Sequence of chain 1.A:
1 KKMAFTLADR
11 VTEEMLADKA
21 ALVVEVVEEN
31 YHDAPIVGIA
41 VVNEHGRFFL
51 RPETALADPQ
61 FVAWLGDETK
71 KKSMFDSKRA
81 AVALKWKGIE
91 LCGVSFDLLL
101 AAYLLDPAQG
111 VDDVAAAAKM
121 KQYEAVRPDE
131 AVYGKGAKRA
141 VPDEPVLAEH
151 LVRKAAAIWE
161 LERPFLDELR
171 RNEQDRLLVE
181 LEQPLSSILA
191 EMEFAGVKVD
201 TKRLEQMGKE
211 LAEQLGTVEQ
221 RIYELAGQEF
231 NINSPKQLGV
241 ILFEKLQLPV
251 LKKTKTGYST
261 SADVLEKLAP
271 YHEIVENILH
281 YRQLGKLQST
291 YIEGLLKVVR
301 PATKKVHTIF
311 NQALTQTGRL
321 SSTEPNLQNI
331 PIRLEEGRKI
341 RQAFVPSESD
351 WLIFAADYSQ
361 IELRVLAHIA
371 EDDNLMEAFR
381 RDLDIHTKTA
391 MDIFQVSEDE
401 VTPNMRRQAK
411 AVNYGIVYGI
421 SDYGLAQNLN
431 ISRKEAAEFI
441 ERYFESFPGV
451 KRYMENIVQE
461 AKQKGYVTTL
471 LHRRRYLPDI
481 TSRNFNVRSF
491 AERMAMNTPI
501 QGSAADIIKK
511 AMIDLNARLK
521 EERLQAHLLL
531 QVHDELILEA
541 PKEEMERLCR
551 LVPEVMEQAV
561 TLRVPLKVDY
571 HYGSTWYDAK

This protein binds this small molecule.
Small molecule (SMILES): Cc1cn([C@H]2C[C@H](O[P](=O)(O)OC[C@H]3O[C@@H](n4ccc(N)nc4=O)C[C@@H]3O[P](=O)(O)OC[C@@H]3CC[C@H](n4cnc5c(=O)nc(N)[nH]c54)O3)[C@@H](CO[P](=O)(O)O[C@H]3C[C@H](n4ccc(N)nc4=O)O[C@@H]3CO[P](=O)(O)O[C@H]3C[C@H](n4cnc5c(N)ncnc54)O[C@@H]3CO[P](=O)(O)O[C@H]3C[C@H](n4cnc5c(=O)nc(N)[nH]c54)O[C@@H]3CO[P](=O)(O)O[C@H]3C[C@H](n4cc(C)c(=O)[nH]c4=O)O[C@@H]3CO[P](=O)(O)O[C@H]3C[C@H](n4ccc(N)nc4=O)O[C@@H]3CO[P](=O)(O)O[C@H]3C[C@H](n4ccc(N)nc4=O)O[C@@H]3CO)O2)c(=O)[nH]c1=O

Binding-site contacts:
Ligand atom OP1 contacts residue PRO331 of chain 1.A at 3.3 Å.
Ligand atom C5' contacts residue THR256 of chain 1.A at 3.4 Å.
Ligand atom C2' contacts residue TYR291 of chain 1.A at 3.5 Å (hydrophobic).
Ligand atom C5' contacts residue ILE330 of chain 1.A at 3.2 Å (hydrophobic).
Ligand atom O4' contacts residue ASN329 of chain 1.A at 3.2 Å.
Ligand atom C3' contacts residue DAD1 of chain 1.M at 3.1 Å.
Ligand atom O3' contacts residue THR256 of chain 1.A at 3.4 Å.
Ligand atom P contacts residue THR256 of chain 1.A at 3.5 Å.
Ligand atom C2' contacts residue ASN329 of chain 1.A at 3.5 Å.
Ligand atom O6 contacts residue DAD1 of chain 1.M at 3.6 Å.
Ligand atom OP1 contacts residue ILE332 of chain 1.A at 2.7 Å (h-bond).
Ligand atom N7 contacts residue ARG333 of chain 1.A at 3.0 Å (salt-bridge).
Ligand atom OP1 contacts residue THR260 of chain 1.A at 2.7 Å (h-bond).
Ligand atom C2' contacts residue DAD1 of chain 1.M at 3.2 Å.
Ligand atom C1' contacts residue TYR291 of chain 1.A at 3.2 Å (hydrophobic).
Ligand atom O4' contacts residue HIS533 of chain 1.A at 3.3 Å.
Ligand atom C4' contacts residue ILE330 of chain 1.A at 3.6 Å (hydrophobic).
Ligand atom C1' contacts residue HIS533 of chain 1.A at 3.5 Å.
Ligand atom OP2 contacts residue ARG333 of chain 1.A at 2.8 Å (salt-bridge).
Ligand atom C5' contacts residue THR260 of chain 1.A at 3.6 Å.
Ligand atom N2 contacts residue ARG319 of chain 1.A at 3.4 Å (salt-bridge).
Ligand atom OP1 contacts residue THR256 of chain 1.A at 2.3 Å (h-bond).
Ligand atom O3' contacts residue ARG282 of chain 1.A at 3.2 Å (salt-bridge).
Ligand atom O2 contacts residue ASN329 of chain 1.A at 2.9 Å (h-bond).
Ligand atom C2 contacts residue ARG319 of chain 1.A at 3.6 Å.
Ligand atom C6 contacts residue DAD1 of chain 1.M at 3.6 Å.
Ligand atom OP1 contacts residue ARG282 of chain 1.A at 3.1 Å (salt-bridge).
Ligand atom O3' contacts residue PRO331 of chain 1.A at 3.6 Å.
Ligand atom C8 contacts residue ARG333 of chain 1.A at 3.3 Å.
Ligand atom OP1 contacts residue GLN283 of chain 1.A at 3.5 Å.
Ligand atom O2 contacts residue LYS286 of chain 1.A at 3.3 Å.
Ligand atom OP2 contacts residue ARG333 of chain 1.A at 3.3 Å.
Ligand atom OP1 contacts residue ARG333 of chain 1.A at 2.9 Å (salt-bridge).
Ligand atom C5' contacts residue ARG282 of chain 1.A at 3.1 Å.
Ligand atom N2 contacts residue GLN501 of chain 1.A at 3.5 Å (h-bond).
Ligand atom O4' contacts residue TYR291 of chain 1.A at 3.4 Å (h-bond).
Ligand atom OP1 contacts residue THR254 of chain 1.A at 2.8 Å (h-bond).
Ligand atom OP2 contacts residue ALA262 of chain 1.A at 3.3 Å (h-bond).
Ligand atom OP1 contacts residue LYS255 of chain 1.A at 2.6 Å (salt-bridge).
Ligand atom N3 contacts residue ARG319 of chain 1.A at 3.0 Å (salt-bridge).